This small molecule binds to this protein.
Small molecule (SMILES): O=C1C[N@@]2CC[N@@](CC[N@]3CC[N@@](CC2)CC(=O)OO/C(=N\CCN2C(=O)CCC2=O)C3)CC(=O)OO1

Binding-site contacts:
Ligand atom N4 contacts residue GD1 of chain 1.N at 2.6 Å.
Ligand atom O3 contacts residue TYR62 of chain 1.D at 3.4 Å (h-bond).
Ligand atom C25 contacts residue GD1 of chain 1.N at 3.0 Å.
Ligand atom N3 contacts residue GD1 of chain 1.N at 3.5 Å.
Ligand atom C12 contacts residue GD1 of chain 1.N at 3.5 Å.
Ligand atom C5 contacts residue CYS71 of chain 1.D at 3.1 Å (hydrophobic).
Ligand atom C14 contacts residue GD1 of chain 1.N at 3.2 Å.
Ligand atom C6 contacts residue CYS71 of chain 1.D at 3.0 Å (hydrophobic).
Ligand atom C23 contacts residue GD1 of chain 1.N at 3.5 Å.
Ligand atom N2 contacts residue TYR62 of chain 1.D at 3.7 Å.
Ligand atom O5 contacts residue GD1 of chain 1.N at 2.3 Å.
Ligand atom O2 contacts residue CYS71 of chain 1.D at 3.5 Å.
Ligand atom O8 contacts residue GD1 of chain 1.N at 2.3 Å.
Ligand atom O7 contacts residue GD1 of chain 1.N at 3.9 Å.
Ligand atom O6 contacts residue GD1 of chain 1.N at 3.3 Å.
Ligand atom N7 contacts residue GD1 of chain 1.N at 2.6 Å.
Ligand atom C18 contacts residue GD1 of chain 1.N at 3.3 Å.
Ligand atom C10 contacts residue GD1 of chain 1.N at 2.6 Å.
Ligand atom C19 contacts residue GD1 of chain 1.N at 3.3 Å.
Ligand atom C17 contacts residue GD1 of chain 1.N at 3.6 Å.
Ligand atom C7 contacts residue THR60 of chain 1.D at 3.7 Å.
Ligand atom C6 contacts residue TYR62 of chain 1.D at 3.0 Å (hydrophobic).
Ligand atom C13 contacts residue GD1 of chain 1.N at 3.5 Å.
Ligand atom C22 contacts residue GD1 of chain 1.N at 3.6 Å.
Ligand atom C24 contacts residue GD1 of chain 1.N at 3.3 Å.
Ligand atom C16 contacts residue GD1 of chain 1.N at 3.5 Å.
Ligand atom C11 contacts residue GD1 of chain 1.N at 3.1 Å.
Ligand atom O9 contacts residue GD1 of chain 1.N at 2.3 Å.
Ligand atom C5 contacts residue TYR62 of chain 1.D at 3.8 Å (hydrophobic).
Ligand atom C21 contacts residue GD1 of chain 1.N at 2.9 Å.
Ligand atom C4 contacts residue CYS71 of chain 1.D at 1.9 Å (hydrophobic).
Ligand atom N6 contacts residue GD1 of chain 1.N at 2.6 Å.
Ligand atom C9 contacts residue GD1 of chain 1.N at 4.0 Å.
Ligand atom C7 contacts residue TYR62 of chain 1.D at 3.0 Å (hydrophobic).
Ligand atom C20 contacts residue GD1 of chain 1.N at 3.3 Å.
Ligand atom O3 contacts residue THR60 of chain 1.D at 2.9 Å (h-bond).
Ligand atom N5 contacts residue GD1 of chain 1.N at 2.6 Å.
Ligand atom C4 contacts residue TYR62 of chain 1.D at 3.3 Å (hydrophobic).
Ligand atom O4 contacts residue GD1 of chain 1.N at 2.3 Å.
Ligand atom C15 contacts residue GD1 of chain 1.N at 2.6 Å.

Sequence of chain 1.D:
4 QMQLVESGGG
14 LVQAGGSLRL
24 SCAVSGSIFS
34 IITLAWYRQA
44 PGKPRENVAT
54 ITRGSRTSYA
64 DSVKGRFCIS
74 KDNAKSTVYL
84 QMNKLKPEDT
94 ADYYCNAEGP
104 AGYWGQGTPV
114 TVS